Binding-site contacts:
Ligand atom C14 contacts residue PHE287 of chain 1.A at 3.5 Å (hydrophobic).
Ligand atom C31 contacts residue GLU25 of chain 1.A at 3.6 Å.
Ligand atom C11 contacts residue GOL1 of chain 1.Q at 3.6 Å.
Ligand atom O10 contacts residue LEU105 of chain 1.A at 3.4 Å.
Ligand atom C15 contacts residue TYR251 of chain 1.A at 3.6 Å (hydrophobic).
Ligand atom C12 contacts residue LEU105 of chain 1.A at 3.7 Å (hydrophobic).
Ligand atom O33 contacts residue ARG283 of chain 1.A at 2.8 Å (salt-bridge).
Ligand atom C2 contacts residue TRP91 of chain 1.A at 3.6 Å (hydrophobic).
Ligand atom C4 contacts residue ARG102 of chain 1.A at 3.6 Å.
Ligand atom C18 contacts residue ARG283 of chain 1.A at 3.5 Å.
Ligand atom C6 contacts residue ASN101 of chain 1.A at 3.6 Å.
Ligand atom O33 contacts residue TYR86 of chain 1.A at 3.2 Å (h-bond).
Ligand atom C20 contacts residue GOL1 of chain 1.Q at 3.6 Å.
Ligand atom C5 contacts residue ARG102 of chain 1.A at 3.5 Å.
Ligand atom O33 contacts residue TYR33 of chain 1.A at 2.7 Å (h-bond).
Ligand atom C6 contacts residue ARG102 of chain 1.A at 3.5 Å.
Ligand atom C30 contacts residue GLU25 of chain 1.A at 3.4 Å.
Ligand atom C2 contacts residue CYS175 of chain 1.A at 3.6 Å (hydrophobic).
Ligand atom C1 contacts residue ASN101 of chain 1.A at 3.5 Å.
Ligand atom C27 contacts residue GLY89 of chain 1.A at 3.2 Å.
Ligand atom C27 contacts residue GLU25 of chain 1.A at 3.6 Å.
Ligand atom C21 contacts residue TYR86 of chain 1.A at 3.5 Å (hydrophobic).
Ligand atom C28 contacts residue GLU25 of chain 1.A at 3.5 Å.
Ligand atom C7 contacts residue GOL1 of chain 1.Q at 3.4 Å.
Ligand atom N29 contacts residue GLU25 of chain 1.A at 2.9 Å (salt-bridge).
Ligand atom C8 contacts residue ARG102 of chain 1.A at 3.4 Å.
Ligand atom O19 contacts residue TYR86 of chain 1.A at 2.5 Å (h-bond).
Ligand atom C23 contacts residue GOL1 of chain 1.Q at 3.6 Å.
Ligand atom C17 contacts residue LEU105 of chain 1.A at 3.6 Å (hydrophobic).
Ligand atom C24 contacts residue GOL1 of chain 1.Q at 3.3 Å.
Ligand atom C14 contacts residue TYR251 of chain 1.A at 3.6 Å (hydrophobic).
Ligand atom C17 contacts residue TYR33 of chain 1.A at 3.0 Å (hydrophobic).
Ligand atom C18 contacts residue TYR33 of chain 1.A at 3.1 Å (hydrophobic).
Ligand atom O10 contacts residue ARG102 of chain 1.A at 3.6 Å.
Ligand atom C18 contacts residue TYR86 of chain 1.A at 3.3 Å (hydrophobic).
Ligand atom C1 contacts residue CYS175 of chain 1.A at 3.5 Å (hydrophobic).
Ligand atom C28 contacts residue GLY89 of chain 1.A at 3.4 Å.
Ligand atom N9 contacts residue GOL1 of chain 1.Q at 3.5 Å (h-bond).
Ligand atom C13 contacts residue PHE287 of chain 1.A at 3.3 Å (hydrophobic).
Ligand atom C20 contacts residue TYR86 of chain 1.A at 3.6 Å (hydrophobic).

This protein binds this small molecule.
Small molecule (SMILES): CN1CCN(Cc2ccc(-c3cccc(C(=O)Nc4ccccc4CC(=O)O)c3)cc2)CC1

Sequence of chain 1.A:
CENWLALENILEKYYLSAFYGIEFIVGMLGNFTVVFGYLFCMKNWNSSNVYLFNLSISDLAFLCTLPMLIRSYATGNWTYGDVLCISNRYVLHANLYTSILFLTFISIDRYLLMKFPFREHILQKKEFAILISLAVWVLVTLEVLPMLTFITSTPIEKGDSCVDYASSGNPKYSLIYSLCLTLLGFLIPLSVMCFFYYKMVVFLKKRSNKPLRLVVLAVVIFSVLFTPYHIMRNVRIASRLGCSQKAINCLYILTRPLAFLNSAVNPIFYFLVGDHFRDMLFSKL